Sequence of chain 1.K:
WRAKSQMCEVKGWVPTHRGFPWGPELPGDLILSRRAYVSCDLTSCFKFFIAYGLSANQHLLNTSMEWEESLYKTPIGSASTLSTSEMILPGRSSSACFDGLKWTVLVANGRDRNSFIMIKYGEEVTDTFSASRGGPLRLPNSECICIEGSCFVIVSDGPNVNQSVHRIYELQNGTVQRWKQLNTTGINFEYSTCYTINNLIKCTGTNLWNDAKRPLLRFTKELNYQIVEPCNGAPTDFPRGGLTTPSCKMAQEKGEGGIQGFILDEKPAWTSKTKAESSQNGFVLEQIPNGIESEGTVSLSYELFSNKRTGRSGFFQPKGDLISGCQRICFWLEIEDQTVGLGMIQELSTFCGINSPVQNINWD

The small molecule below binds the protein below.
Small molecule (SMILES): CC(=O)N[C@@H]1[C@@H](O)[C@H](O)[C@@H](CO)O[C@H]1O

Binding-site contacts:
Ligand atom C7 contacts residue ASN196 of chain 1.K at 3.8 Å.
Ligand atom O5 contacts residue ASN196 of chain 1.K at 2.3 Å (h-bond).
Ligand atom C5 contacts residue THR198 of chain 1.K at 3.4 Å.
Ligand atom C2 contacts residue ASN196 of chain 1.K at 2.3 Å.
Ligand atom C4 contacts residue ASN196 of chain 1.K at 4.0 Å.
Ligand atom C1 contacts residue THR198 of chain 1.K at 3.1 Å.
Ligand atom N2 contacts residue ASN196 of chain 1.K at 3.0 Å (h-bond).
Ligand atom C6 contacts residue THR198 of chain 1.K at 3.8 Å.
Ligand atom C3 contacts residue ASN196 of chain 1.K at 3.7 Å.
Ligand atom O6 contacts residue THR198 of chain 1.K at 3.3 Å (h-bond).
Ligand atom C5 contacts residue ASN196 of chain 1.K at 3.6 Å.
Ligand atom C1 contacts residue ASN196 of chain 1.K at 1.4 Å.
Ligand atom O5 contacts residue THR198 of chain 1.K at 2.8 Å (h-bond).
Ligand atom C8 contacts residue ASN196 of chain 1.K at 3.2 Å.